Sequence of chain 1.A:
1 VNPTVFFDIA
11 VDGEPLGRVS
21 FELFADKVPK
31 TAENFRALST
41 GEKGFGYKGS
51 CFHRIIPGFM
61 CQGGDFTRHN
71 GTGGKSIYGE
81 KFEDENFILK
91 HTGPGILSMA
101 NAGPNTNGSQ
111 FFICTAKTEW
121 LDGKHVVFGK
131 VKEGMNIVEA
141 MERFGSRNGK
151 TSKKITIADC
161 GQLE

Binding-site contacts:
Ligand atom OXT contacts residue ARG54 of chain 1.A at 2.7 Å (salt-bridge).
Ligand atom CD contacts residue ALA100 of chain 1.A at 4.2 Å (hydrophobic).
Ligand atom CB contacts residue SER1 of chain 1.B at 3.6 Å.
Ligand atom N contacts residue SER1 of chain 1.B at 1.3 Å.
Ligand atom O contacts residue ARG54 of chain 1.A at 2.8 Å (salt-bridge).
Ligand atom CG contacts residue SER1 of chain 1.B at 3.5 Å.
Ligand atom CB contacts residue LEU121 of chain 1.A at 4.5 Å (hydrophobic).
Ligand atom CG contacts residue LEU121 of chain 1.A at 3.9 Å (hydrophobic).
Ligand atom CD contacts residue PHE112 of chain 1.A at 3.4 Å (hydrophobic).
Ligand atom C contacts residue SER1 of chain 1.B at 3.3 Å.
Ligand atom CA contacts residue SER1 of chain 1.B at 2.5 Å.
Ligand atom O contacts residue MET60 of chain 1.A at 4.1 Å.
Ligand atom CD contacts residue SER1 of chain 1.B at 2.5 Å.
Ligand atom C contacts residue MET60 of chain 1.A at 4.3 Å (hydrophobic).
Ligand atom CG contacts residue PHE112 of chain 1.A at 3.6 Å (hydrophobic).
Ligand atom CB contacts residue PHE59 of chain 1.A at 3.6 Å (hydrophobic).
Ligand atom CG contacts residue PHE59 of chain 1.A at 4.4 Å (hydrophobic).
Ligand atom CA contacts residue GLN62 of chain 1.A at 4.5 Å.
Ligand atom N contacts residue HIS125 of chain 1.A at 3.9 Å.
Ligand atom O contacts residue GLN62 of chain 1.A at 3.2 Å (h-bond).
Ligand atom CD contacts residue GLN62 of chain 1.A at 3.5 Å.
Ligand atom CG contacts residue HIS125 of chain 1.A at 4.2 Å.
Ligand atom C contacts residue GLN62 of chain 1.A at 4.1 Å.
Ligand atom N contacts residue GLN62 of chain 1.A at 4.0 Å.
Ligand atom CD contacts residue HIS125 of chain 1.A at 4.0 Å.
Ligand atom OXT contacts residue SER1 of chain 1.B at 4.1 Å.
Ligand atom C contacts residue ARG54 of chain 1.A at 3.4 Å.
Ligand atom O contacts residue SER1 of chain 1.B at 3.3 Å.
Ligand atom CB contacts residue MET60 of chain 1.A at 4.4 Å (hydrophobic).
Ligand atom OXT contacts residue PHE59 of chain 1.A at 4.4 Å.

The small molecule below binds the protein below.
Small molecule (SMILES): O=C(O)[C@@H]1CCCN1